A protein and the small-molecule ligand that binds it are described below.
Small molecule (SMILES): NC(=[NH2+])NCCC[C@H](NC(=O)[C@H](Cc1ccccc1)NC(=O)[C@H](N)Cc1ccccc1)[C@H](O)CCl

Sequence of chain 1.B:
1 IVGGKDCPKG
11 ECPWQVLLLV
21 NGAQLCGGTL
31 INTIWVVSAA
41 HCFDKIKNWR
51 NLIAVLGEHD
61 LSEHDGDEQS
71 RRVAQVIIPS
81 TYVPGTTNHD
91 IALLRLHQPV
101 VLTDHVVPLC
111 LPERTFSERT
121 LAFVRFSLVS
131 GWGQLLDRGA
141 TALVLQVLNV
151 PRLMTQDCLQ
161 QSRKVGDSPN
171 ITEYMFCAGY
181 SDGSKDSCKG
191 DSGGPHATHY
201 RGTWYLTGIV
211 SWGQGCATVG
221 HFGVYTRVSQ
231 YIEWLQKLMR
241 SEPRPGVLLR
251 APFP

Binding-site contacts:
Ligand atom C2 contacts residue HIS41 of chain 1.B at 2.7 Å.
Ligand atom CZ1 contacts residue GLY85 of chain 1.B at 3.2 Å.
Ligand atom O2 contacts residue HIS41 of chain 1.B at 3.5 Å (h-bond).
Ligand atom NH2 contacts residue GLY213 of chain 1.B at 3.5 Å.
Ligand atom O contacts residue TRP212 of chain 1.B at 3.2 Å.
Ligand atom O contacts residue GLY213 of chain 1.B at 3.0 Å (h-bond).
Ligand atom NH1 contacts residue ASP186 of chain 1.B at 2.9 Å (salt-bridge).
Ligand atom CZ2 contacts residue GLY215 of chain 1.B at 3.7 Å.
Ligand atom NE contacts residue GLY213 of chain 1.B at 3.6 Å (h-bond).
Ligand atom CD1 contacts residue GLY213 of chain 1.B at 3.1 Å.
Ligand atom NH2 contacts residue ASP186 of chain 1.B at 2.4 Å (salt-bridge).
Ligand atom O2 contacts residue SER192 of chain 1.B at 2.1 Å (h-bond).
Ligand atom CB2 contacts residue SER192 of chain 1.B at 3.0 Å.
Ligand atom CD contacts residue SER187 of chain 1.B at 3.7 Å.
Ligand atom N2 contacts residue SER192 of chain 1.B at 3.2 Å (h-bond).
Ligand atom CB2 contacts residue CYS188 of chain 1.B at 3.1 Å (hydrophobic).
Ligand atom NH1 contacts residue GLY223 of chain 1.B at 3.7 Å.
Ligand atom N contacts residue GLY213 of chain 1.B at 2.5 Å (h-bond).
Ligand atom CZ contacts residue ASP167 of chain 1.B at 3.7 Å.
Ligand atom CD contacts residue TRP212 of chain 1.B at 3.7 Å (hydrophobic).
Ligand atom CG2 contacts residue CYS188 of chain 1.B at 3.1 Å (hydrophobic).
Ligand atom CA2 contacts residue SER192 of chain 1.B at 2.6 Å.
Ligand atom C3 contacts residue HIS41 of chain 1.B at 1.4 Å.
Ligand atom C2 contacts residue SER192 of chain 1.B at 1.5 Å.
Ligand atom N2 contacts residue SER211 of chain 1.B at 3.2 Å (h-bond).
Ligand atom O2 contacts residue GLY190 of chain 1.B at 2.8 Å (h-bond).
Ligand atom C3 contacts residue SER192 of chain 1.B at 1.7 Å.
Ligand atom NH2 contacts residue SER187 of chain 1.B at 3.3 Å (h-bond).
Ligand atom NH1 contacts residue SER187 of chain 1.B at 2.8 Å (h-bond).
Ligand atom CE11 contacts residue THR86 of chain 1.B at 3.6 Å.
Ligand atom N2 contacts residue HIS41 of chain 1.B at 3.5 Å (h-bond).
Ligand atom CB1 contacts residue HIS41 of chain 1.B at 3.7 Å.
Ligand atom CA contacts residue GLY213 of chain 1.B at 3.5 Å.
Ligand atom CZ2 contacts residue GLY213 of chain 1.B at 3.6 Å.
Ligand atom CZ2 contacts residue SER187 of chain 1.B at 2.8 Å.
Ligand atom NH2 contacts residue GLY215 of chain 1.B at 2.8 Å (h-bond).
Ligand atom CE21 contacts residue GLY85 of chain 1.B at 3.7 Å.
Ligand atom NE contacts residue SER187 of chain 1.B at 3.2 Å (h-bond).
Ligand atom CZ2 contacts residue ASP186 of chain 1.B at 3.3 Å.
Ligand atom CE1 contacts residue GLN214 of chain 1.B at 3.2 Å.